Binding-site contacts:
Ligand atom C01 contacts residue PHE206 of chain 1.A at 4.0 Å (hydrophobic).
Ligand atom C08 contacts residue PHE138 of chain 1.A at 3.5 Å (hydrophobic).
Ligand atom N09 contacts residue TYR45 of chain 1.A at 3.5 Å.
Ligand atom C10 contacts residue TYR84 of chain 1.A at 4.0 Å (hydrophobic).
Ligand atom N02 contacts residue PHE138 of chain 1.A at 3.7 Å.
Ligand atom C13 contacts residue PHE206 of chain 1.A at 3.6 Å (hydrophobic).
Ligand atom N02 contacts residue 9UL1 of chain 1.F at 4.3 Å.
Ligand atom C12 contacts residue PHE138 of chain 1.A at 4.1 Å (hydrophobic).
Ligand atom C15 contacts residue 9UL1 of chain 1.F at 3.3 Å.
Ligand atom C03 contacts residue ARG68 of chain 1.A at 3.0 Å.
Ligand atom C05 contacts residue TYR45 of chain 1.A at 3.8 Å (hydrophobic).
Ligand atom C07 contacts residue PHE138 of chain 1.A at 3.4 Å (hydrophobic).
Ligand atom C05 contacts residue PHE138 of chain 1.A at 3.4 Å (hydrophobic).
Ligand atom C08 contacts residue TYR45 of chain 1.A at 3.5 Å (hydrophobic).
Ligand atom C04 contacts residue ARG68 of chain 1.A at 2.4 Å.
Ligand atom C12 contacts residue PHE206 of chain 1.A at 3.7 Å (hydrophobic).
Ligand atom C15 contacts residue TYR84 of chain 1.A at 3.5 Å (hydrophobic).
Ligand atom C11 contacts residue 9UL1 of chain 1.F at 3.6 Å.
Ligand atom C04 contacts residue 9UL1 of chain 1.F at 4.1 Å.
Ligand atom C12 contacts residue LEU143 of chain 1.A at 4.2 Å (hydrophobic).
Ligand atom C13 contacts residue LEU143 of chain 1.A at 3.5 Å (hydrophobic).
Ligand atom C11 contacts residue PHE138 of chain 1.A at 3.8 Å (hydrophobic).
Ligand atom C10 contacts residue PHE138 of chain 1.A at 4.1 Å (hydrophobic).
Ligand atom C08 contacts residue 9UL1 of chain 1.F at 3.8 Å.
Ligand atom C14 contacts residue LEU143 of chain 1.A at 3.8 Å (hydrophobic).
Ligand atom C12 contacts residue 9UL1 of chain 1.F at 3.3 Å.
Ligand atom C03 contacts residue 9UL1 of chain 1.F at 4.5 Å.
Ligand atom C01 contacts residue PHE138 of chain 1.A at 3.9 Å (hydrophobic).
Ligand atom C01 contacts residue PHE141 of chain 1.A at 3.8 Å (hydrophobic).
Ligand atom N09 contacts residue PHE138 of chain 1.A at 3.7 Å.
Ligand atom C06 contacts residue 9UL1 of chain 1.F at 4.0 Å.
Ligand atom N09 contacts residue TYR84 of chain 1.A at 3.9 Å.
Ligand atom C06 contacts residue PHE138 of chain 1.A at 3.2 Å (hydrophobic).
Ligand atom C05 contacts residue ARG68 of chain 1.A at 3.6 Å.
Ligand atom N09 contacts residue 9UL1 of chain 1.F at 3.6 Å.
Ligand atom C13 contacts residue 9UL1 of chain 1.F at 3.6 Å.
Ligand atom C14 contacts residue TYR84 of chain 1.A at 4.0 Å (hydrophobic).
Ligand atom C14 contacts residue 9UL1 of chain 1.F at 3.5 Å.
Ligand atom C07 contacts residue 9UL1 of chain 1.F at 3.7 Å.
Ligand atom C10 contacts residue 9UL1 of chain 1.F at 3.5 Å.

The protein below binds the small molecule below.
Small molecule (SMILES): CN1CCC/C1=C1/C=Nc2ccccc21

Sequence of chain 1.A:
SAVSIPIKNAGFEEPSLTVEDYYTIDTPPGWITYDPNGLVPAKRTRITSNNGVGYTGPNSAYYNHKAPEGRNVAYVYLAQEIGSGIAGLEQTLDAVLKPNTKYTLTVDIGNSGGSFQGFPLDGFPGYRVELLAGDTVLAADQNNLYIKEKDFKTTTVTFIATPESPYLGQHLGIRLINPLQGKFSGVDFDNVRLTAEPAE